Sequence of chain 2.A:
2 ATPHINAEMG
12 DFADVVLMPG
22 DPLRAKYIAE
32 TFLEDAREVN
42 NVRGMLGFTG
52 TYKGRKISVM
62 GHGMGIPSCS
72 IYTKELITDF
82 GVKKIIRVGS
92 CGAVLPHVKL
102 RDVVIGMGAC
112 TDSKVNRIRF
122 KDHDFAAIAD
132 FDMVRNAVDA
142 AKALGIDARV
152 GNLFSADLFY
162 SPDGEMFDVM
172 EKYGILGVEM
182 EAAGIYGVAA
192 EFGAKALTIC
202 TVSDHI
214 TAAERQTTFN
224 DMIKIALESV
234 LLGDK

Sequence of chain 1.A:
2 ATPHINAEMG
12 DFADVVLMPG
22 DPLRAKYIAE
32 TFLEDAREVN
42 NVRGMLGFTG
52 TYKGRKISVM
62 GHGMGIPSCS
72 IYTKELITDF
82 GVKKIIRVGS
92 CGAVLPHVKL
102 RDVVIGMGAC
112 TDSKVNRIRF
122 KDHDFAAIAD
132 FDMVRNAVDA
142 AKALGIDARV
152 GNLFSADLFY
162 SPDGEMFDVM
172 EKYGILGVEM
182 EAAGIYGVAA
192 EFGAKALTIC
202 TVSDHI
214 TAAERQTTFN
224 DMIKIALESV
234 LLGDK

Binding-site contacts:
Ligand atom O2' contacts residue GLU182 of chain 1.A at 2.5 Å (salt-bridge).
Ligand atom O4' contacts residue ARG44 of chain 2.A at 3.5 Å (salt-bridge).
Ligand atom C7 contacts residue ASP205 of chain 1.A at 3.6 Å.
Ligand atom O2' contacts residue MET181 of chain 1.A at 3.7 Å.
Ligand atom C6 contacts residue VAL179 of chain 1.A at 3.6 Å (hydrophobic).
Ligand atom C5' contacts residue MET65 of chain 1.A at 3.5 Å (hydrophobic).
Ligand atom O3' contacts residue PO41 of chain 1.D at 3.1 Å (h-bond).
Ligand atom O5' contacts residue HIS5 of chain 2.A at 2.6 Å (h-bond).
Ligand atom O4' contacts residue PO41 of chain 1.D at 3.1 Å (h-bond).
Ligand atom C2' contacts residue MET181 of chain 1.A at 3.7 Å (hydrophobic).
Ligand atom C7 contacts residue CYS92 of chain 1.A at 3.5 Å (hydrophobic).
Ligand atom C6 contacts residue GLY93 of chain 1.A at 3.7 Å.
Ligand atom C1' contacts residue SER91 of chain 1.A at 3.5 Å.
Ligand atom C4' contacts residue PO41 of chain 1.D at 3.5 Å.
Ligand atom C7 contacts residue SER204 of chain 1.A at 3.6 Å.
Ligand atom O2' contacts residue SER91 of chain 1.A at 3.5 Å (h-bond).
Ligand atom C2' contacts residue GLU182 of chain 1.A at 3.3 Å.
Ligand atom O2' contacts residue GLU180 of chain 1.A at 3.6 Å.
Ligand atom C4' contacts residue ARG44 of chain 2.A at 3.7 Å.
Ligand atom C5 contacts residue VAL179 of chain 1.A at 3.6 Å (hydrophobic).
Ligand atom N9 contacts residue SER91 of chain 1.A at 3.5 Å (h-bond).
Ligand atom N1 contacts residue VAL179 of chain 1.A at 3.6 Å.
Ligand atom O2' contacts residue ARG88 of chain 1.A at 2.6 Å (salt-bridge).
Ligand atom C7 contacts residue GLY93 of chain 1.A at 3.6 Å.
Ligand atom O3' contacts residue GLU182 of chain 1.A at 2.9 Å (salt-bridge).
Ligand atom C2 contacts residue VAL179 of chain 1.A at 3.7 Å (hydrophobic).
Ligand atom O2' contacts residue PO41 of chain 1.D at 3.0 Å (h-bond).
Ligand atom C1' contacts residue PO41 of chain 1.D at 3.5 Å.
Ligand atom C5' contacts residue MET181 of chain 1.A at 3.7 Å (hydrophobic).
Ligand atom C5' contacts residue HIS5 of chain 2.A at 3.6 Å.
Ligand atom C4 contacts residue VAL179 of chain 1.A at 3.7 Å (hydrophobic).
Ligand atom O5' contacts residue PHE160 of chain 1.A at 3.0 Å.
Ligand atom C8 contacts residue SER91 of chain 1.A at 3.1 Å.
Ligand atom C5' contacts residue PHE160 of chain 1.A at 3.6 Å (hydrophobic).
Ligand atom C8 contacts residue CYS92 of chain 1.A at 3.6 Å (hydrophobic).
Ligand atom C2 contacts residue PHE160 of chain 1.A at 3.6 Å (hydrophobic).
Ligand atom C3' contacts residue PO41 of chain 1.D at 3.7 Å.
Ligand atom N6 contacts residue ASP205 of chain 1.A at 3.4 Å (salt-bridge).
Ligand atom C3' contacts residue GLU182 of chain 1.A at 3.5 Å.
Ligand atom N6 contacts residue GLY93 of chain 1.A at 3.4 Å.

A protein and the small-molecule ligand that binds it are described below.
Small molecule (SMILES): Nc1ncnc2c1ccn2[C@@H]1O[C@H](CO)[C@@H](O)[C@H]1O